Binding-site contacts:
Ligand atom C36 contacts residue ARG83 of chain 4.A at 4.0 Å.
Ligand atom C36 contacts residue ILE79 of chain 4.A at 4.1 Å (hydrophobic).
Ligand atom C26 contacts residue PHE66 of chain 4.A at 3.7 Å (hydrophobic).
Ligand atom C34 contacts residue PHE66 of chain 4.A at 3.8 Å (hydrophobic).
Ligand atom C04 contacts residue PHE66 of chain 4.A at 4.4 Å (hydrophobic).
Ligand atom C06 contacts residue PHE66 of chain 4.A at 4.1 Å (hydrophobic).
Ligand atom C35 contacts residue ARG83 of chain 4.A at 4.4 Å.
Ligand atom C05 contacts residue ILE79 of chain 4.A at 4.4 Å (hydrophobic).
Ligand atom C35 contacts residue ILE79 of chain 4.A at 4.2 Å (hydrophobic).
Ligand atom C27 contacts residue MET67 of chain 4.A at 4.4 Å (hydrophobic).
Ligand atom C35 contacts residue GLY82 of chain 4.A at 4.0 Å.
Ligand atom C04 contacts residue MET32 of chain 4.A at 3.6 Å (hydrophobic).
Ligand atom N04 contacts residue PHE66 of chain 4.A at 4.2 Å.
Ligand atom C29 contacts residue PHE66 of chain 4.A at 4.3 Å (hydrophobic).
Ligand atom C36 contacts residue GLU81 of chain 4.A at 4.3 Å.
Ligand atom O03 contacts residue PHE66 of chain 4.A at 4.5 Å.
Ligand atom C28 contacts residue PHE66 of chain 4.A at 3.8 Å (hydrophobic).
Ligand atom C35 contacts residue PHE66 of chain 4.A at 4.0 Å (hydrophobic).
Ligand atom C34 contacts residue LEU36 of chain 4.A at 4.3 Å (hydrophobic).
Ligand atom O06 contacts residue ARG83 of chain 4.A at 4.1 Å.
Ligand atom C37 contacts residue ILE79 of chain 4.A at 4.2 Å (hydrophobic).
Ligand atom C35 contacts residue GLU81 of chain 4.A at 3.7 Å.
Ligand atom C06 contacts residue MET32 of chain 4.A at 3.5 Å (hydrophobic).
Ligand atom C08 contacts residue MET32 of chain 4.A at 4.2 Å (hydrophobic).
Ligand atom C07 contacts residue MET32 of chain 4.A at 4.5 Å (hydrophobic).
Ligand atom O03 contacts residue MET32 of chain 4.A at 4.1 Å.
Ligand atom C05 contacts residue MET32 of chain 4.A at 4.2 Å (hydrophobic).
Ligand atom C33 contacts residue ILE79 of chain 4.A at 3.9 Å (hydrophobic).
Ligand atom O06 contacts residue ILE79 of chain 4.A at 3.8 Å.
Ligand atom C27 contacts residue PHE66 of chain 4.A at 3.9 Å (hydrophobic).

The small molecule below binds the protein below.
Small molecule (SMILES): C[C@H](C[C@@H](C[C@H](C[C@@H](C[C@@H](CCN1CCCC1=O)N1CCCC1=O)N1CCCC1=O)N1CCCC1=O)N1CCCC1=O)N1CCCC1=O

Sequence of chain 4.A:
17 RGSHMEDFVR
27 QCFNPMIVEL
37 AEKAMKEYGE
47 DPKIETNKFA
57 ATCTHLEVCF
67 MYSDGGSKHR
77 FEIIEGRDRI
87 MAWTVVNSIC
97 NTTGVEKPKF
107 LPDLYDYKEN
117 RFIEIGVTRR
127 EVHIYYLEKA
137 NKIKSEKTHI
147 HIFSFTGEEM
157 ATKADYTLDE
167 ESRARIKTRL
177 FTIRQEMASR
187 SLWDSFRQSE